Binding-site contacts:
Ligand atom C8 contacts residue ASN359 of chain 1.B at 4.4 Å.
Ligand atom C5 contacts residue ASN359 of chain 1.B at 3.7 Å.
Ligand atom C3 contacts residue ASN359 of chain 1.B at 3.8 Å.
Ligand atom C2 contacts residue ASN359 of chain 1.B at 2.4 Å.
Ligand atom C7 contacts residue ASN359 of chain 1.B at 3.3 Å.
Ligand atom O5 contacts residue ASN359 of chain 1.B at 2.4 Å (h-bond).
Ligand atom O7 contacts residue ASN359 of chain 1.B at 3.4 Å (h-bond).
Ligand atom O6 contacts residue ASN359 of chain 1.B at 3.7 Å.
Ligand atom C4 contacts residue ASN359 of chain 1.B at 4.2 Å.
Ligand atom C1 contacts residue ASN359 of chain 1.B at 1.4 Å.
Ligand atom N2 contacts residue ASN359 of chain 1.B at 2.8 Å (h-bond).

Sequence of chain 1.B:
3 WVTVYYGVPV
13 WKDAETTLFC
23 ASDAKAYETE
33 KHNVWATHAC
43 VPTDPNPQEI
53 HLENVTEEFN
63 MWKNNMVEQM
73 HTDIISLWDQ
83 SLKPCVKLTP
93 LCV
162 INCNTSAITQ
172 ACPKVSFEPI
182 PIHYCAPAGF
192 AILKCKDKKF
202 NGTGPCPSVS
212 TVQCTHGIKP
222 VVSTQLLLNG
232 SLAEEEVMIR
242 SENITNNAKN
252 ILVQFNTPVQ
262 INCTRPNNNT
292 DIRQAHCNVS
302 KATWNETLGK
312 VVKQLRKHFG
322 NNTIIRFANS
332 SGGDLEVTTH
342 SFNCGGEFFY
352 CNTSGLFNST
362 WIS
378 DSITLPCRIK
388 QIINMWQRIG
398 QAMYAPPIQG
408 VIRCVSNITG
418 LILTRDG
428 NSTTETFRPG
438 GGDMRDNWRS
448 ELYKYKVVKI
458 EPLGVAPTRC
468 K

This protein binds this small molecule.
Small molecule (SMILES): CC(=O)N[C@@H]1[C@@H](O)[C@H](O)[C@@H](CO)O[C@H]1O